Binding-site contacts:
Ligand atom OP1 contacts residue LYS68 of chain 1.A at 3.4 Å (salt-bridge).
Ligand atom N3 contacts residue ALA38 of chain 1.A at 3.7 Å.
Ligand atom OP2 contacts residue LYS68 of chain 1.A at 3.0 Å.
Ligand atom O3' contacts residue ILE69 of chain 1.A at 3.6 Å.
Ligand atom O5' contacts residue LYS35 of chain 1.A at 3.9 Å.
Ligand atom C5' contacts residue TYR39 of chain 1.A at 3.6 Å (hydrophobic).
Ligand atom OP2 contacts residue LYS35 of chain 1.A at 3.5 Å (salt-bridge).
Ligand atom O3' contacts residue LYS68 of chain 1.A at 3.9 Å.
Ligand atom C4' contacts residue GLY66 of chain 1.A at 3.9 Å.
Ligand atom OP1 contacts residue GLY66 of chain 1.A at 3.0 Å (h-bond).
Ligand atom O5' contacts residue GLY66 of chain 1.A at 3.4 Å.
Ligand atom P contacts residue ILE69 of chain 1.A at 3.9 Å.
Ligand atom C3' contacts residue GLY66 of chain 1.A at 3.6 Å.
Ligand atom OP1 contacts residue GLY64 of chain 1.A at 3.1 Å (h-bond).
Ligand atom C3' contacts residue LYS68 of chain 1.A at 3.8 Å.
Ligand atom OP2 contacts residue THR67 of chain 1.A at 3.8 Å.
Ligand atom O6 contacts residue HIS34 of chain 1.A at 3.6 Å.
Ligand atom C6 contacts residue HIS34 of chain 1.A at 3.9 Å.
Ligand atom OP3 contacts residue LYS35 of chain 1.A at 2.6 Å (salt-bridge).
Ligand atom OP2 contacts residue LYS68 of chain 1.A at 3.1 Å (salt-bridge).
Ligand atom O3' contacts residue GLY64 of chain 1.A at 3.7 Å.
Ligand atom P contacts residue NA1 of chain 1.H at 3.6 Å.
Ligand atom OP2 contacts residue VAL65 of chain 1.A at 3.8 Å.
Ligand atom OP1 contacts residue THR67 of chain 1.A at 3.5 Å (h-bond).
Ligand atom OP2 contacts residue GLY66 of chain 1.A at 3.4 Å.
Ligand atom P contacts residue LYS35 of chain 1.A at 3.5 Å.
Ligand atom OP1 contacts residue ILE69 of chain 1.A at 2.9 Å (h-bond).
Ligand atom P contacts residue GLY66 of chain 1.A at 3.7 Å.
Ligand atom OP1 contacts residue VAL65 of chain 1.A at 3.5 Å (h-bond).
Ligand atom C4' contacts residue GLY64 of chain 1.A at 3.3 Å.
Ligand atom C5' contacts residue GLY64 of chain 1.A at 3.2 Å.
Ligand atom P contacts residue LYS68 of chain 1.A at 3.5 Å.
Ligand atom OP1 contacts residue NA1 of chain 1.H at 2.4 Å (h-bond).
Ligand atom OP2 contacts residue NA1 of chain 1.H at 3.8 Å.
Ligand atom OP1 contacts residue PRO63 of chain 1.A at 3.7 Å.
Ligand atom P contacts residue LYS68 of chain 1.A at 3.8 Å.
Ligand atom OP1 contacts residue LEU62 of chain 1.A at 3.8 Å.
Ligand atom O4' contacts residue ALA38 of chain 1.A at 3.3 Å.
Ligand atom C5' contacts residue GLY66 of chain 1.A at 3.3 Å.
Ligand atom OP1 contacts residue LYS68 of chain 1.A at 3.0 Å (salt-bridge).

Sequence of chain 1.A:
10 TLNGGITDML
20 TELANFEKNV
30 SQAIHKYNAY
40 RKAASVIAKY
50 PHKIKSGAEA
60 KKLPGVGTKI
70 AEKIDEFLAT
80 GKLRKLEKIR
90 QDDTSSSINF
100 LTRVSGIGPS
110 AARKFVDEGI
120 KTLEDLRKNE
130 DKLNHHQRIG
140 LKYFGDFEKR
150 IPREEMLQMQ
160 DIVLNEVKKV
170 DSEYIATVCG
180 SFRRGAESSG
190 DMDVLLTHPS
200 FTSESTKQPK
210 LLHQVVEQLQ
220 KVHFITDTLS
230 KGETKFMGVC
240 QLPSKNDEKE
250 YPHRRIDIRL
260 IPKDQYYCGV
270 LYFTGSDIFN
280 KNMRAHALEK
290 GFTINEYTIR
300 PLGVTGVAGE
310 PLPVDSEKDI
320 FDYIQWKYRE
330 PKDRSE

The small molecule below binds the protein below.
Small molecule (SMILES): Cc1cn([C@H]2C[C@H](O[P](=O)(O)OC[C@H]3O[C@@H](n4ccc(N)nc4=O)C[C@@H]3O[P](=O)(O)OC[C@H]3O[C@@H](n4cnc5c(=O)nc(N)[nH]c54)C[C@@H]3O[P](=O)(O)OC[C@H]3O[C@@H](n4cnc5c(=O)nc(N)[nH]c54)C[C@@H]3O)[C@@H](CO[P](=O)(O)O[C@H]3C[C@H](n4cnc5c(=O)nc(N)[nH]c54)O[C@@H]3COP(=O)(O)O)O2)c(=O)[nH]c1=O